Sequence of chain 1.A:
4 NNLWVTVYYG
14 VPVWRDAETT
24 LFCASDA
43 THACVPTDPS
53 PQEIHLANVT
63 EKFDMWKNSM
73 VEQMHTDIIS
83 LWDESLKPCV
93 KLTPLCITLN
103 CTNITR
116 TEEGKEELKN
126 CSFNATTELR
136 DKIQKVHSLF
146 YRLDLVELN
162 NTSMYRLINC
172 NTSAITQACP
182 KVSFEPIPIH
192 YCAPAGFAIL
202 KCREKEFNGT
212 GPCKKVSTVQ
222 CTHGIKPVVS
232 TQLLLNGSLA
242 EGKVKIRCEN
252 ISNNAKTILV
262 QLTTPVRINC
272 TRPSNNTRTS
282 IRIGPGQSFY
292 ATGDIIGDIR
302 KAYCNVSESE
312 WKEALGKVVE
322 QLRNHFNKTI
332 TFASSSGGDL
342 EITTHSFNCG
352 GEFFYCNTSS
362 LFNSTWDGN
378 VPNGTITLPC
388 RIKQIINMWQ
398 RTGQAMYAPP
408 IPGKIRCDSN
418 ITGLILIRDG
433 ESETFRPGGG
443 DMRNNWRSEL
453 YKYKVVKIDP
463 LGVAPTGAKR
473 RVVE

The small molecule below binds the protein below.
Small molecule (SMILES): CC(=O)N[C@@H]1[C@@H](O)[C@H](O)[C@@H](CO)O[C@H]1O

Binding-site contacts:
Ligand atom C5 contacts residue ASN276 of chain 1.A at 3.7 Å.
Ligand atom O6 contacts residue ILE297 of chain 1.A at 4.4 Å.
Ligand atom C3 contacts residue ASN276 of chain 1.A at 3.8 Å.
Ligand atom C6 contacts residue ILE297 of chain 1.A at 3.8 Å (hydrophobic).
Ligand atom O5 contacts residue ASN276 of chain 1.A at 2.3 Å (h-bond).
Ligand atom C4 contacts residue ASN276 of chain 1.A at 4.2 Å.
Ligand atom O5 contacts residue ILE297 of chain 1.A at 3.3 Å.
Ligand atom C5 contacts residue ILE297 of chain 1.A at 4.2 Å (hydrophobic).
Ligand atom N2 contacts residue ASN276 of chain 1.A at 3.0 Å (h-bond).
Ligand atom C2 contacts residue ASN276 of chain 1.A at 2.5 Å.
Ligand atom C8 contacts residue ASN276 of chain 1.A at 4.0 Å.
Ligand atom C7 contacts residue ASN276 of chain 1.A at 3.8 Å.
Ligand atom C1 contacts residue ILE297 of chain 1.A at 4.3 Å (hydrophobic).
Ligand atom C1 contacts residue ASN276 of chain 1.A at 1.4 Å.
Ligand atom O7 contacts residue LYS411 of chain 1.A at 4.5 Å.